A small-molecule ligand and the protein it binds are described below.
Small molecule (SMILES): CC(C)CCC[C@@H](C)[C@H]1CC[C@H]2[C@@H]3CC=C4C[C@@H](O)CC[C@]4(C)[C@H]3CC[C@]12C

Sequence of chain 1.B:
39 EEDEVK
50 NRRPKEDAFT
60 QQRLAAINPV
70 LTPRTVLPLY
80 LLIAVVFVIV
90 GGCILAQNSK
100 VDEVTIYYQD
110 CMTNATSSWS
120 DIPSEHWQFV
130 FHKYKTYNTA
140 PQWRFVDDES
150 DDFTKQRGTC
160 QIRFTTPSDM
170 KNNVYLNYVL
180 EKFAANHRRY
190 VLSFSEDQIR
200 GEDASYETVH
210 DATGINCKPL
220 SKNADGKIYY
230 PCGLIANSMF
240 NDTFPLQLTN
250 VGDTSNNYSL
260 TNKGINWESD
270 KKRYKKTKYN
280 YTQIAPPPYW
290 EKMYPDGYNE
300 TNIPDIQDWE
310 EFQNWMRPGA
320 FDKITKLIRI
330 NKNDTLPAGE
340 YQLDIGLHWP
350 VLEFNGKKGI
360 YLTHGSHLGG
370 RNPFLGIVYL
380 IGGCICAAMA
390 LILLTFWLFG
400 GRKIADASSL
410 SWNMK

Binding-site contacts:
Ligand atom C11 contacts residue ILE376 of chain 1.B at 3.7 Å (hydrophobic).
Ligand atom C18 contacts residue LEU379 of chain 1.B at 4.0 Å (hydrophobic).
Ligand atom C19 contacts residue ILE376 of chain 1.B at 3.7 Å (hydrophobic).
Ligand atom C22 contacts residue CYS383 of chain 1.B at 4.1 Å (hydrophobic).
Ligand atom C26 contacts residue ILE384 of chain 1.B at 3.6 Å (hydrophobic).
Ligand atom C21 contacts residue ILE380 of chain 1.B at 3.7 Å (hydrophobic).
Ligand atom C19 contacts residue LEU94 of chain 1.B at 3.7 Å (hydrophobic).
Ligand atom C10 contacts residue ILE376 of chain 1.B at 4.4 Å (hydrophobic).
Ligand atom C23 contacts residue CYS383 of chain 1.B at 4.0 Å (hydrophobic).
Ligand atom C20 contacts residue ILE380 of chain 1.B at 4.3 Å (hydrophobic).
Ligand atom C1 contacts residue ILE376 of chain 1.B at 4.3 Å (hydrophobic).